Binding-site contacts:
Ligand atom O2' contacts residue ALA302 of chain 1.A at 3.0 Å (h-bond).
Ligand atom C4' contacts residue CYS300 of chain 1.A at 2.9 Å (hydrophobic).
Ligand atom C2 contacts residue C5 of chain 1.C at 2.5 Å.
Ligand atom C2 contacts residue C4 of chain 1.C at 3.0 Å.
Ligand atom N4 contacts residue G2 of chain 1.C at 3.0 Å (h-bond).
Ligand atom O2' contacts residue CYS300 of chain 1.A at 2.4 Å (h-bond).
Ligand atom O4' contacts residue GLY299 of chain 1.A at 3.0 Å.
Ligand atom N3 contacts residue G1 of chain 1.C at 3.0 Å (h-bond).
Ligand atom N4 contacts residue G1 of chain 1.C at 3.0 Å (h-bond).
Ligand atom O2' contacts residue SER301 of chain 1.A at 3.0 Å (h-bond).
Ligand atom O4 contacts residue LYS164 of chain 1.A at 2.9 Å (salt-bridge).
Ligand atom N2 contacts residue C5 of chain 1.C at 2.9 Å (h-bond).
Ligand atom C1' contacts residue TYR336 of chain 1.A at 3.2 Å (hydrophobic).
Ligand atom N2 contacts residue C4 of chain 1.C at 2.8 Å (h-bond).
Ligand atom N3 contacts residue C5 of chain 1.C at 2.8 Å (h-bond).
Ligand atom OP1 contacts residue ARG193 of chain 1.A at 2.8 Å (salt-bridge).
Ligand atom OP1 contacts residue THR115 of chain 1.A at 3.0 Å.
Ligand atom C8 contacts residue ARG17 of chain 1.A at 3.0 Å.
Ligand atom O3' contacts residue GLY216 of chain 1.A at 3.2 Å.
Ligand atom O2' contacts residue PHE162 of chain 1.A at 2.7 Å.
Ligand atom O6 contacts residue C3 of chain 1.C at 3.0 Å (h-bond).
Ligand atom N3 contacts residue G2 of chain 1.C at 3.0 Å (h-bond).
Ligand atom N1 contacts residue C3 of chain 1.C at 2.9 Å (h-bond).
Ligand atom OP2 contacts residue ASP109 of chain 1.A at 2.8 Å.
Ligand atom C5' contacts residue ALA116 of chain 1.A at 3.2 Å (hydrophobic).
Ligand atom OP1 contacts residue ASP109 of chain 1.A at 2.8 Å (salt-bridge).
Ligand atom OP1 contacts residue LEU108 of chain 1.A at 3.1 Å.
Ligand atom O2' contacts residue GLY299 of chain 1.A at 2.9 Å (h-bond).
Ligand atom OP1 contacts residue ARG128 of chain 1.A at 2.4 Å (salt-bridge).
Ligand atom C6 contacts residue C5 of chain 1.C at 3.0 Å.
Ligand atom C5' contacts residue ILE189 of chain 1.A at 2.7 Å (hydrophobic).
Ligand atom O2' contacts residue GLY216 of chain 1.A at 2.6 Å (h-bond).
Ligand atom O4' contacts residue CYS300 of chain 1.A at 2.4 Å (h-bond).
Ligand atom N2 contacts residue C3 of chain 1.C at 2.8 Å (h-bond).
Ligand atom OP1 contacts residue ALA116 of chain 1.A at 2.7 Å (h-bond).
Ligand atom O2 contacts residue G1 of chain 1.C at 2.9 Å (h-bond).
Ligand atom C1' contacts residue CYS300 of chain 1.A at 2.8 Å (hydrophobic).
Ligand atom O2 contacts residue G2 of chain 1.C at 2.8 Å (h-bond).
Ligand atom N1 contacts residue C5 of chain 1.C at 2.6 Å (h-bond).
Ligand atom N6 contacts residue ARG416 of chain 1.A at 2.9 Å (salt-bridge).

A protein and the small-molecule ligand that binds it are described below.
Small molecule (SMILES): Nc1ccn([C@@H]2O[C@H](CO[P](=O)(O)O[C@H]3[C@@H](O)[C@H](n4ccc(N)nc4=O)O[C@@H]3CO[P](=O)(O)O[C@H]3[C@@H](O)[C@H](n4cnc5c(=O)nc(N)[nH]c54)O[C@@H]3CO[P](=O)(O)O[C@H]3[C@@H](O)[C@H](n4cnc5c(=O)nc(N)[nH]c54)O[C@@H]3CO[P](=O)(O)O[C@H]3[C@@H](O)[C@H](n4cnc5c(=O)nc(N)[nH]c54)O[C@@H]3CO[P](=O)(O)O[C@H]3[C@@H](O)[C@H](n4ccc(=O)[nH]c4=O)O[C@@H]3CO[P](=O)(O)O[C@H]3[C@@H](O)[C@H](n4cnc5c(N)ncnc54)O[C@@H]3CO)[C@@H](O)[C@H]2O)c(=O)n1

Sequence of chain 1.A:
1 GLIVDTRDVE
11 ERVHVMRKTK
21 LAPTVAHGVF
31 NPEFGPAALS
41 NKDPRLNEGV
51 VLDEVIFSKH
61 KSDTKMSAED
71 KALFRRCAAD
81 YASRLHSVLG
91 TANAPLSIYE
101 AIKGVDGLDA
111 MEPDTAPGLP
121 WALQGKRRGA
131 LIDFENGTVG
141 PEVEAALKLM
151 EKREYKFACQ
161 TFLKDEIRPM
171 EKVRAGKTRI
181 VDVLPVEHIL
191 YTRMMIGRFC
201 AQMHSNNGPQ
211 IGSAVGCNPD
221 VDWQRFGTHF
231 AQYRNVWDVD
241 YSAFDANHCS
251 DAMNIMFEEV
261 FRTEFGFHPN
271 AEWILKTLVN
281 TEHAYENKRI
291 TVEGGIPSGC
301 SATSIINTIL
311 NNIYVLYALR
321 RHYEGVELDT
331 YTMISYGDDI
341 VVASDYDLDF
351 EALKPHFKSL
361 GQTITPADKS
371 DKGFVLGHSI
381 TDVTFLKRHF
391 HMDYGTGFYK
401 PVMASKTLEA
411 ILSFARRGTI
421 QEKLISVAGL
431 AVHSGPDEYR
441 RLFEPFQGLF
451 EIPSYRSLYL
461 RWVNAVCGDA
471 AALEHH